Binding-site contacts:
Ligand atom C1 contacts residue GLY78 of chain 52.C at 4.0 Å.
Ligand atom C3 contacts residue GLY78 of chain 52.C at 3.8 Å.
Ligand atom C2 contacts residue GLY78 of chain 52.C at 4.0 Å.
Ligand atom C1 contacts residue TYR72 of chain 52.C at 4.3 Å (hydrophobic).
Ligand atom O10 contacts residue ASN293 of chain 52.C at 4.5 Å.
Ligand atom C11 contacts residue TYR72 of chain 52.C at 4.2 Å (hydrophobic).
Ligand atom C3 contacts residue GLY78 of chain 52.C at 4.1 Å.
Ligand atom C7 contacts residue TYR72 of chain 52.C at 4.3 Å (hydrophobic).
Ligand atom O1B contacts residue ARG77 of chain 52.C at 3.1 Å (salt-bridge).
Ligand atom C5 contacts residue TYR72 of chain 52.C at 3.5 Å (hydrophobic).
Ligand atom C3 contacts residue HIS298 of chain 52.C at 4.0 Å.
Ligand atom O4 contacts residue ILE79 of chain 52.C at 3.9 Å.
Ligand atom N5 contacts residue TYR72 of chain 52.C at 2.9 Å (h-bond).
Ligand atom O4 contacts residue THR291 of chain 52.C at 3.9 Å.
Ligand atom O1A contacts residue ARG77 of chain 52.C at 2.9 Å (salt-bridge).
Ligand atom O4 contacts residue GLY78 of chain 52.C at 3.4 Å.
Ligand atom O6 contacts residue ASN93 of chain 52.C at 4.3 Å.
Ligand atom C1 contacts residue ARG77 of chain 52.C at 3.4 Å.
Ligand atom C6 contacts residue ASN93 of chain 52.C at 3.9 Å.
Ligand atom C4 contacts residue TYR72 of chain 52.C at 3.5 Å (hydrophobic).
Ligand atom O8 contacts residue TYR72 of chain 52.C at 4.0 Å.
Ligand atom C6 contacts residue TYR72 of chain 52.C at 3.7 Å (hydrophobic).
Ligand atom C11 contacts residue ASP85 of chain 52.D at 4.0 Å.
Ligand atom O1B contacts residue SER89 of chain 52.C at 4.4 Å.
Ligand atom C3 contacts residue ARG77 of chain 52.C at 4.3 Å.
Ligand atom C4 contacts residue HIS298 of chain 52.C at 3.9 Å.
Ligand atom O1A contacts residue GLY78 of chain 52.C at 3.1 Å (h-bond).
Ligand atom O4 contacts residue ASN80 of chain 52.C at 4.4 Å.
Ligand atom C10 contacts residue TYR72 of chain 52.C at 4.0 Å (hydrophobic).
Ligand atom O4 contacts residue HIS298 of chain 52.C at 3.1 Å (h-bond).
Ligand atom O8 contacts residue ARG77 of chain 52.C at 3.5 Å (salt-bridge).
Ligand atom O1B contacts residue TYR72 of chain 52.C at 4.2 Å.
Ligand atom O3 contacts residue GLY78 of chain 52.C at 3.5 Å.
Ligand atom C8 contacts residue ARG77 of chain 52.C at 4.4 Å.
Ligand atom O1A contacts residue TYR72 of chain 52.C at 4.0 Å.
Ligand atom O4 contacts residue TYR72 of chain 52.C at 4.0 Å.
Ligand atom C4 contacts residue GLY78 of chain 52.C at 3.5 Å.

Sequence of chain 52.D:
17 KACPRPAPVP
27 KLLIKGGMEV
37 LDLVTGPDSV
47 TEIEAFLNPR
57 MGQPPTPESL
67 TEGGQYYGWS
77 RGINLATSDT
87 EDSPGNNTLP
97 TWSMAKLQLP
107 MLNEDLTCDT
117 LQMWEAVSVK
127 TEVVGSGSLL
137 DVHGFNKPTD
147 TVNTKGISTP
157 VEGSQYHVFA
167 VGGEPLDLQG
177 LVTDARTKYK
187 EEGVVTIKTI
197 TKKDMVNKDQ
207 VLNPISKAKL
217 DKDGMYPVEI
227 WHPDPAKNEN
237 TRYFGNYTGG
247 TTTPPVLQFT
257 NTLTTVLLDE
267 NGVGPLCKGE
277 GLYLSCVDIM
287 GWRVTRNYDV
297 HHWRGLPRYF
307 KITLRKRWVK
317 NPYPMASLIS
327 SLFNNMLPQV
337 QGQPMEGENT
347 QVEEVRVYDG

Sequence of chain 52.C:
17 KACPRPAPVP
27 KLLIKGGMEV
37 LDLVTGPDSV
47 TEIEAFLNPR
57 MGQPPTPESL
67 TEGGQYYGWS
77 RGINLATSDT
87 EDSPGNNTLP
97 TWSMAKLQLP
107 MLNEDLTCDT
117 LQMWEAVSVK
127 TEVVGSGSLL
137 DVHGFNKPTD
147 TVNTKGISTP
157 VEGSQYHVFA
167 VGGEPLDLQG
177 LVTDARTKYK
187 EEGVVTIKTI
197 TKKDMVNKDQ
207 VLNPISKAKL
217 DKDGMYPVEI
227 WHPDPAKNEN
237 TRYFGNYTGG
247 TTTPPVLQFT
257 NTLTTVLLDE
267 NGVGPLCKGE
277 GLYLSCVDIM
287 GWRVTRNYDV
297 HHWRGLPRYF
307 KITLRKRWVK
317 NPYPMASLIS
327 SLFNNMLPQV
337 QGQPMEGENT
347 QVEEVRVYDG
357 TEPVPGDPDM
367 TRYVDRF

A protein and the small-molecule ligand that binds it are described below.
Small molecule (SMILES): CC(=O)N[C@@H]1[C@@H](O[C@@H]2O[C@H](CO)[C@H](O)[C@H](O[C@]3(C(=O)O)C[C@H](O)[C@@H](NC(C)=O)[C@H]([C@H](O)[C@H](O)CO)O3)[C@H]2O)[C@H](O)[C@@H](CO[C@]2(C(=O)O)C[C@H](O)[C@@H](NC(C)=O)[C@H]([C@H](O)[C@H](O)CO)O2)O[C@H]1O